Binding-site contacts:
Ligand atom C7 contacts residue ASN19 of chain 1.A at 3.3 Å.
Ligand atom C5 contacts residue ASN19 of chain 1.A at 3.5 Å.
Ligand atom C1 contacts residue ILE37 of chain 1.B at 4.0 Å (hydrophobic).
Ligand atom O6 contacts residue ASN19 of chain 1.A at 4.4 Å.
Ligand atom C8 contacts residue LEU17 of chain 1.A at 3.9 Å (hydrophobic).
Ligand atom C6 contacts residue GLY40 of chain 1.B at 3.4 Å.
Ligand atom O5 contacts residue ILE37 of chain 1.B at 3.9 Å.
Ligand atom N2 contacts residue GLN35 of chain 1.B at 3.9 Å.
Ligand atom O5 contacts residue ASN19 of chain 1.A at 2.2 Å (h-bond).
Ligand atom O6 contacts residue ILE37 of chain 1.B at 4.5 Å.
Ligand atom C1 contacts residue GLN35 of chain 1.B at 4.4 Å.
Ligand atom N2 contacts residue ASN19 of chain 1.A at 3.0 Å (h-bond).
Ligand atom C4 contacts residue ASN19 of chain 1.A at 4.2 Å.
Ligand atom C1 contacts residue ASN19 of chain 1.A at 1.4 Å.
Ligand atom C8 contacts residue ASN19 of chain 1.A at 4.1 Å.
Ligand atom O7 contacts residue ASN19 of chain 1.A at 3.2 Å (h-bond).
Ligand atom O6 contacts residue GLY40 of chain 1.B at 4.0 Å.
Ligand atom C2 contacts residue ASN19 of chain 1.A at 2.5 Å.
Ligand atom C5 contacts residue ILE37 of chain 1.B at 4.3 Å (hydrophobic).
Ligand atom C8 contacts residue GLN35 of chain 1.B at 4.3 Å.
Ligand atom C3 contacts residue ASN19 of chain 1.A at 3.8 Å.

The protein below binds the small molecule below.
Small molecule (SMILES): CC(=O)N[C@@H]1[C@@H](O)[C@H](O)[C@@H](CO)O[C@H]1O

Sequence of chain 1.B:
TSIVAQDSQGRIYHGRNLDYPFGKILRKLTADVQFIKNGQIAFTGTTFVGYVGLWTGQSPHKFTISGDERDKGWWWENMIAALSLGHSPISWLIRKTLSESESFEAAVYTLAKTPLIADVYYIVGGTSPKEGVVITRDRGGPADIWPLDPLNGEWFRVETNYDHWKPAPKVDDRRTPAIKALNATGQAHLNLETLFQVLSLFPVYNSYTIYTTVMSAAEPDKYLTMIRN

Sequence of chain 1.A:
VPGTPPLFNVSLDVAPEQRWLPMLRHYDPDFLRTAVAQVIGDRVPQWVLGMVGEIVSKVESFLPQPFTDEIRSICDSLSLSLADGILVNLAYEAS